This small molecule binds to this protein.
Small molecule (SMILES): NCC(=O)O

Binding-site contacts:
Ligand atom O contacts residue ASP235 of chain 11.C at 4.5 Å.
Ligand atom OXT contacts residue CYS1 of chain 11.E at 2.7 Å (h-bond).
Ligand atom N contacts residue PHE264 of chain 11.A at 3.5 Å (h-bond).
Ligand atom C contacts residue PHE264 of chain 11.A at 3.8 Å (hydrophobic).
Ligand atom O contacts residue PHE264 of chain 11.A at 3.9 Å.
Ligand atom OXT contacts residue PHE264 of chain 11.A at 4.2 Å.
Ligand atom N contacts residue CYS1 of chain 11.E at 1.3 Å.
Ligand atom OXT contacts residue ASP235 of chain 11.C at 2.9 Å (salt-bridge).
Ligand atom OXT contacts residue GLN95 of chain 11.C at 2.7 Å (h-bond).
Ligand atom C contacts residue GLN95 of chain 11.C at 3.1 Å.
Ligand atom CA contacts residue CYS265 of chain 11.A at 4.4 Å (hydrophobic).
Ligand atom C contacts residue CYS1 of chain 11.E at 2.8 Å (hydrophobic).
Ligand atom O contacts residue CYS1 of chain 11.E at 3.7 Å.
Ligand atom CA contacts residue GLN95 of chain 11.C at 4.2 Å.
Ligand atom O contacts residue MET247 of chain 11.A at 3.4 Å (h-bond).
Ligand atom O contacts residue SER96 of chain 11.C at 3.6 Å.
Ligand atom CA contacts residue PHE264 of chain 11.A at 3.1 Å (hydrophobic).
Ligand atom CA contacts residue MET247 of chain 11.A at 4.1 Å (hydrophobic).
Ligand atom C contacts residue ASP235 of chain 11.C at 4.0 Å.
Ligand atom N contacts residue MET247 of chain 11.A at 3.8 Å.
Ligand atom CA contacts residue CYS1 of chain 11.E at 2.4 Å (hydrophobic).
Ligand atom C contacts residue MET247 of chain 11.A at 3.9 Å (hydrophobic).
Ligand atom O contacts residue GLN95 of chain 11.C at 3.3 Å (h-bond).

Sequence of chain 11.C:
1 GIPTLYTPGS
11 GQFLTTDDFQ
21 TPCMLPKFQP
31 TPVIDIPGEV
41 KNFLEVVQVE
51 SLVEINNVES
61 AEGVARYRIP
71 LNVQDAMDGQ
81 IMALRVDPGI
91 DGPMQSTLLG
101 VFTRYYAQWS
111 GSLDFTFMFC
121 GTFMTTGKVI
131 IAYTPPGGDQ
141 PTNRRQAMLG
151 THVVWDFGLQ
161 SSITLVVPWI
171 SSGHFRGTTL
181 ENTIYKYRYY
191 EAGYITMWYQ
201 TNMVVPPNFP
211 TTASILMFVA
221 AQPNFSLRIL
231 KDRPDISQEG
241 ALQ

Sequence of chain 11.A:
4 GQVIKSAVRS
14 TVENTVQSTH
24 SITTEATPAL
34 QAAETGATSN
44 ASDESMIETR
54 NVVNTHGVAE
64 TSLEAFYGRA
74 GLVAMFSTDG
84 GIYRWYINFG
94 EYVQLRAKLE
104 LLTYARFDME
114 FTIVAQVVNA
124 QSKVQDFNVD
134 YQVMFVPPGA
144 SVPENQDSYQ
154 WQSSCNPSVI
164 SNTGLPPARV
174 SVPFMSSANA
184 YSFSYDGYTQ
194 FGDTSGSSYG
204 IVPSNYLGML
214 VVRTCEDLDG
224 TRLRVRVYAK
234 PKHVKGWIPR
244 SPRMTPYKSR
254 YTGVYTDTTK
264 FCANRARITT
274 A